The small molecule below binds the protein below.
Small molecule (SMILES): Cc1cccc(C)c1-c1noc(C(C)C)c1COc1ccc(-c2ccc3cc(C(=O)O)ncc3c2)cc1

Binding-site contacts:
Ligand atom CL1 contacts residue MET85 of chain 2.A at 3.6 Å (hydrophobic).
Ligand atom C1 contacts residue LEU44 of chain 2.A at 3.8 Å (hydrophobic).
Ligand atom C23 contacts residue ARG88 of chain 2.A at 3.8 Å.
Ligand atom C26 contacts residue PHE86 of chain 2.A at 3.5 Å (hydrophobic).
Ligand atom C1 contacts residue THR45 of chain 2.A at 3.6 Å.
Ligand atom O1 contacts residue TRP211 of chain 2.A at 3.7 Å.
Ligand atom CL1 contacts residue HIS204 of chain 2.A at 3.9 Å.
Ligand atom C2 contacts residue LEU44 of chain 2.A at 3.9 Å (hydrophobic).
Ligand atom C2 contacts residue THR45 of chain 2.A at 4.0 Å.
Ligand atom N2 contacts residue ARG88 of chain 2.A at 3.7 Å.
Ligand atom N1 contacts residue HIS204 of chain 2.A at 3.1 Å (h-bond).
Ligand atom O4 contacts residue ARG88 of chain 2.A at 3.7 Å.
Ligand atom C21 contacts residue MET22 of chain 2.A at 3.5 Å (hydrophobic).
Ligand atom O4 contacts residue MET22 of chain 2.A at 3.9 Å.
Ligand atom C27 contacts residue TYR126 of chain 2.A at 3.4 Å (hydrophobic).
Ligand atom C3 contacts residue PHE218 of chain 2.A at 3.8 Å (hydrophobic).
Ligand atom C9 contacts residue ALA48 of chain 2.A at 3.9 Å (hydrophobic).
Ligand atom C15 contacts residue MET47 of chain 2.A at 3.7 Å (hydrophobic).
Ligand atom C18 contacts residue THR27 of chain 2.A at 3.9 Å.
Ligand atom O1 contacts residue HIS204 of chain 2.A at 3.8 Å.
Ligand atom C12 contacts residue MET47 of chain 2.A at 3.6 Å (hydrophobic).
Ligand atom C27 contacts residue SER89 of chain 2.A at 3.7 Å.
Ligand atom C19 contacts residue ARG88 of chain 2.A at 3.8 Å.
Ligand atom C20 contacts residue MET22 of chain 2.A at 3.0 Å (hydrophobic).
Ligand atom C7 contacts residue LEU44 of chain 2.A at 3.7 Å (hydrophobic).
Ligand atom C20 contacts residue HIS51 of chain 2.A at 3.9 Å.
Ligand atom O3 contacts residue SER99 of chain 2.A at 3.1 Å.
Ligand atom C18 contacts residue ILE92 of chain 2.A at 4.0 Å (hydrophobic).
Ligand atom C11 contacts residue MET47 of chain 2.A at 3.9 Å (hydrophobic).
Ligand atom C10 contacts residue HIS51 of chain 2.A at 3.9 Å.
Ligand atom CL1 contacts residue TRP226 of chain 2.A at 4.0 Å (hydrophobic).
Ligand atom N2 contacts residue MET22 of chain 2.A at 3.6 Å.
Ligand atom C19 contacts residue MET22 of chain 2.A at 3.9 Å (hydrophobic).
Ligand atom C23 contacts residue MET22 of chain 2.A at 4.0 Å (hydrophobic).
Ligand atom C3 contacts residue TRP226 of chain 2.A at 3.8 Å (hydrophobic).
Ligand atom C28 contacts residue TYR126 of chain 2.A at 3.4 Å (hydrophobic).
Ligand atom C27 contacts residue PHE86 of chain 2.A at 3.5 Å (hydrophobic).
Ligand atom C22 contacts residue MET22 of chain 2.A at 3.9 Å (hydrophobic).
Ligand atom C1 contacts residue PHE41 of chain 2.A at 3.8 Å (hydrophobic).
Ligand atom C3 contacts residue THR45 of chain 2.A at 3.9 Å.

Sequence of chain 2.A:
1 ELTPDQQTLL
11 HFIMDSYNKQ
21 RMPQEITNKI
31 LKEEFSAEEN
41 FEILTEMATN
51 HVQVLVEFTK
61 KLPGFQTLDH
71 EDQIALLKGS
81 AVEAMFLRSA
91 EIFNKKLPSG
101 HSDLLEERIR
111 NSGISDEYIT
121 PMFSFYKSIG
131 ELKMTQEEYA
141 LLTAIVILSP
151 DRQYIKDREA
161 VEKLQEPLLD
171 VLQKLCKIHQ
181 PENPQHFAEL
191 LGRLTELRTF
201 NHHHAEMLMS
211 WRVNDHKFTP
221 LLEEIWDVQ